Sequence of chain 1.A:
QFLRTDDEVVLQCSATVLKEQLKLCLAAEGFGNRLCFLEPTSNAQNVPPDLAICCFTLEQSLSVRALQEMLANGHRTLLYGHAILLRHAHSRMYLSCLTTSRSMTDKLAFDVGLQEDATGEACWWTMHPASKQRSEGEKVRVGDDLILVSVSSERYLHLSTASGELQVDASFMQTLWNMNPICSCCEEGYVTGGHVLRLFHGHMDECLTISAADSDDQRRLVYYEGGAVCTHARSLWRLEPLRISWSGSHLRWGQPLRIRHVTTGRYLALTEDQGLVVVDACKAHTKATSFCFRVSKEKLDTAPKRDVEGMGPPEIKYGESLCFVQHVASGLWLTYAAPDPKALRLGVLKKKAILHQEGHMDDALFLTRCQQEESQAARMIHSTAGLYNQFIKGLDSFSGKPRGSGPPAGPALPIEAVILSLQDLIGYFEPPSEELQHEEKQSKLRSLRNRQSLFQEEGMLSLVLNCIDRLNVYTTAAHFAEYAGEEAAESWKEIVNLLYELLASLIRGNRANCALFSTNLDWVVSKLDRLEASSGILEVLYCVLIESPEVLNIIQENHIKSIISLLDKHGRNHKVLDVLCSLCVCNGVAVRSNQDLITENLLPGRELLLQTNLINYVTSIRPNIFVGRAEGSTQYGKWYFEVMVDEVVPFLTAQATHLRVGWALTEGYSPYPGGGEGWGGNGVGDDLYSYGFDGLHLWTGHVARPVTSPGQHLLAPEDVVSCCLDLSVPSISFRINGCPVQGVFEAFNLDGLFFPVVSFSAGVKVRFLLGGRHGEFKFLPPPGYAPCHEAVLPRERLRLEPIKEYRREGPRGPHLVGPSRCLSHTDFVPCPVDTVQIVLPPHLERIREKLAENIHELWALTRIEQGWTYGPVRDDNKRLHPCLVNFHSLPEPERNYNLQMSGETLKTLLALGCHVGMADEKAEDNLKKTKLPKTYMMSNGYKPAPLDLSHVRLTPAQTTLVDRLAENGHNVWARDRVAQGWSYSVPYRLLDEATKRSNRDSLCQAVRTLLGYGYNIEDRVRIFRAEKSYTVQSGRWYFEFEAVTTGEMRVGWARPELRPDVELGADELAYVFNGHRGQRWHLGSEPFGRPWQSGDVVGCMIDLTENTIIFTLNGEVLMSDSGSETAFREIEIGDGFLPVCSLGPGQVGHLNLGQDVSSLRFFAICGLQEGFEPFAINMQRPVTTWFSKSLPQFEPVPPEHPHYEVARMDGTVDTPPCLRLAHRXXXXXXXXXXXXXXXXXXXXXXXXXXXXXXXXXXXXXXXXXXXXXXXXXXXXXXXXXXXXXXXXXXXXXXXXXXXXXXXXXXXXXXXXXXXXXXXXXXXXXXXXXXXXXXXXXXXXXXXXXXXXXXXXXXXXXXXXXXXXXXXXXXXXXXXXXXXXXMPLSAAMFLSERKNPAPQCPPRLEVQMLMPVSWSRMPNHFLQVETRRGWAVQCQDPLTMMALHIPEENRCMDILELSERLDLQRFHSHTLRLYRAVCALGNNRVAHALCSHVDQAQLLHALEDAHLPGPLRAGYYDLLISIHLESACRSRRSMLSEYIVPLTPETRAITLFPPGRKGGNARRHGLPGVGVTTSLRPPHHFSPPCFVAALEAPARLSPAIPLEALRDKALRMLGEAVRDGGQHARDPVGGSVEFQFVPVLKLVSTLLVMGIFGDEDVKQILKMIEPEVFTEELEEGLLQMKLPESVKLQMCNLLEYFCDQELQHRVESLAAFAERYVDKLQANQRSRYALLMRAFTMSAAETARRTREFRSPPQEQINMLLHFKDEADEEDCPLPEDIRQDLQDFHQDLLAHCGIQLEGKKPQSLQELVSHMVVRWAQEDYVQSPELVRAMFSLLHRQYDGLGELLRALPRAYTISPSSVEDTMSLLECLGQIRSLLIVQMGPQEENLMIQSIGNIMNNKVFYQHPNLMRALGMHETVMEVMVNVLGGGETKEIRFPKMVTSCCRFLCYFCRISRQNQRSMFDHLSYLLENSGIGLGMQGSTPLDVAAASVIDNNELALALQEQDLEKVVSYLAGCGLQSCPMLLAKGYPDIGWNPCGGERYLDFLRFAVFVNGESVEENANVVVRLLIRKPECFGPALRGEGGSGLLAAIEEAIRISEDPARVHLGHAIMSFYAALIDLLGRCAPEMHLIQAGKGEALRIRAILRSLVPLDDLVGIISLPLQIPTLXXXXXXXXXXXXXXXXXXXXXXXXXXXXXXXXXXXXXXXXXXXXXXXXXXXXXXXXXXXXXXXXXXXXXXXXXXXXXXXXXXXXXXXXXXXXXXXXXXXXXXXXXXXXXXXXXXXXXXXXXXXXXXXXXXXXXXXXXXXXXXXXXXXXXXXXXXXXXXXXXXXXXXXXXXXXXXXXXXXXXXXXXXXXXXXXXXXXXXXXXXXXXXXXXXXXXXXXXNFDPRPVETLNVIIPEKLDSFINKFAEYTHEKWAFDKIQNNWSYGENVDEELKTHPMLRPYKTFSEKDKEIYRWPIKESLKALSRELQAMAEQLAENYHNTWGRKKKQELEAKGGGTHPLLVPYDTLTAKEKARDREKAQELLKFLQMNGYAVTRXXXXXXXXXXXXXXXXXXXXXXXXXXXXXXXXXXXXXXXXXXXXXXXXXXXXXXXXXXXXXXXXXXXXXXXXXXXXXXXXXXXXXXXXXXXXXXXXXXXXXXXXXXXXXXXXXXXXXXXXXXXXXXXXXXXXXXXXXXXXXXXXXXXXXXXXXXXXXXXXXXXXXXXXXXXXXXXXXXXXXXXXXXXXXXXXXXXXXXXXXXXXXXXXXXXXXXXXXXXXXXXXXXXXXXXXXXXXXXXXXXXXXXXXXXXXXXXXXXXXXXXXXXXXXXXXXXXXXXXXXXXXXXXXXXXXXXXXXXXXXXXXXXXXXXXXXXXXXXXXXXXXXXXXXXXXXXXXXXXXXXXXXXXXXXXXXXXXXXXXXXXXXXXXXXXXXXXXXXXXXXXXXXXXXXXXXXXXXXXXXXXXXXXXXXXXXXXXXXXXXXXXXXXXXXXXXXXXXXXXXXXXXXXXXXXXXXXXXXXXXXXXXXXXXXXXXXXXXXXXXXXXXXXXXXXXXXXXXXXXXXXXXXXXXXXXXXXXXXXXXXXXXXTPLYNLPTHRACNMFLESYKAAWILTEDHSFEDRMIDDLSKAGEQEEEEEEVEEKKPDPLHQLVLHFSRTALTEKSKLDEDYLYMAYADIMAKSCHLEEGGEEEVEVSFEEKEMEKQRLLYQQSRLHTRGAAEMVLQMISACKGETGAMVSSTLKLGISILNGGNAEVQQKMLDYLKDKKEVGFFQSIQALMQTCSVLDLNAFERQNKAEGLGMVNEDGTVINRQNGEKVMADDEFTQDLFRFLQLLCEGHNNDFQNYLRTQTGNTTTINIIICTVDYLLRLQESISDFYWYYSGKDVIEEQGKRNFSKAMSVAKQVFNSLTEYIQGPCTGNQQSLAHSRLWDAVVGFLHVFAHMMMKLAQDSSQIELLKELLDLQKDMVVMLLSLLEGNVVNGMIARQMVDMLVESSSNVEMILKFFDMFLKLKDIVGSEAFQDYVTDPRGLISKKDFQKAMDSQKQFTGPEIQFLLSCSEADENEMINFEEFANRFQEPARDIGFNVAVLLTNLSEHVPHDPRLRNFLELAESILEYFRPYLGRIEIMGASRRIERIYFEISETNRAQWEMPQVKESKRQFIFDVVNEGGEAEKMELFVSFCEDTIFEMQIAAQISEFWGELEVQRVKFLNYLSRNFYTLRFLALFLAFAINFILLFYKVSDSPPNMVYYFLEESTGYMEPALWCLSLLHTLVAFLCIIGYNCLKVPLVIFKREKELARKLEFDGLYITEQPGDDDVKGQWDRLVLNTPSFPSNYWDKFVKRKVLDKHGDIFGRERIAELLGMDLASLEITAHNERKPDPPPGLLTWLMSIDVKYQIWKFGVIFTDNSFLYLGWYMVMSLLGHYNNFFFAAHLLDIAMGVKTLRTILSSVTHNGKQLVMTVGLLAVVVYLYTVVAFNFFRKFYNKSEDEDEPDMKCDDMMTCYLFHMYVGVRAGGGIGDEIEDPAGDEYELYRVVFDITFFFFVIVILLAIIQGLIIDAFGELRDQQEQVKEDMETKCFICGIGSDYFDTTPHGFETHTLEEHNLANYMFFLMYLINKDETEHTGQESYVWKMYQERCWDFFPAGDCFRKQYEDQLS

The small molecule below binds the protein below.
Small molecule (SMILES): Nc1ncnc2c1ncn2[C@@H]1O[C@H](CO[P](=O)(O)O[P](=O)(O)CP(=O)(O)O)[C@@H](O)[C@H]1O

Binding-site contacts:
Ligand atom N7 contacts residue ASN4984 of chain 1.A at 4.0 Å.
Ligand atom N1 contacts residue THR4979 of chain 1.A at 2.9 Å.
Ligand atom N7 contacts residue THR4979 of chain 1.A at 4.5 Å.
Ligand atom N3 contacts residue THR4979 of chain 1.A at 3.9 Å.
Ligand atom O2A contacts residue ARG4215 of chain 1.A at 4.3 Å.
Ligand atom N6 contacts residue ASN4984 of chain 1.A at 3.8 Å.
Ligand atom C2 contacts residue PHE4975 of chain 1.A at 3.9 Å (hydrophobic).
Ligand atom O2' contacts residue MET4954 of chain 1.A at 3.0 Å (h-bond).
Ligand atom C5 contacts residue CYS4958 of chain 1.A at 4.4 Å (hydrophobic).
Ligand atom C5 contacts residue THR4979 of chain 1.A at 4.0 Å.
Ligand atom C4 contacts residue MET4954 of chain 1.A at 4.5 Å (hydrophobic).
Ligand atom N3 contacts residue MET4954 of chain 1.A at 4.0 Å.
Ligand atom N6 contacts residue HIS4983 of chain 1.A at 2.9 Å (h-bond).
Ligand atom C4 contacts residue THR4979 of chain 1.A at 4.3 Å.
Ligand atom C2' contacts residue MET4954 of chain 1.A at 4.4 Å (hydrophobic).
Ligand atom N3 contacts residue PHE4975 of chain 1.A at 4.4 Å.
Ligand atom C1' contacts residue MET4954 of chain 1.A at 3.8 Å (hydrophobic).
Ligand atom C8 contacts residue MET4954 of chain 1.A at 4.5 Å (hydrophobic).
Ligand atom N3 contacts residue CYS4958 of chain 1.A at 3.9 Å.
Ligand atom C2 contacts residue LYS4957 of chain 1.A at 3.8 Å.
Ligand atom N1 contacts residue CYS4958 of chain 1.A at 2.7 Å (h-bond).
Ligand atom C6 contacts residue LEU4985 of chain 1.A at 4.1 Å (hydrophobic).
Ligand atom C2 contacts residue THR4979 of chain 1.A at 3.1 Å.
Ligand atom O1B contacts residue ARG4215 of chain 1.A at 4.5 Å.
Ligand atom C6 contacts residue THR4979 of chain 1.A at 3.5 Å.
Ligand atom N3 contacts residue LYS4957 of chain 1.A at 4.2 Å.
Ligand atom N9 contacts residue MET4954 of chain 1.A at 4.0 Å.
Ligand atom N7 contacts residue LEU4985 of chain 1.A at 3.3 Å.
Ligand atom N6 contacts residue CYS4958 of chain 1.A at 4.0 Å.
Ligand atom O2' contacts residue GLU4955 of chain 1.A at 3.8 Å.
Ligand atom C8 contacts residue LEU4985 of chain 1.A at 4.0 Å (hydrophobic).
Ligand atom C2 contacts residue CYS4958 of chain 1.A at 2.9 Å (hydrophobic).
Ligand atom C4 contacts residue CYS4958 of chain 1.A at 4.5 Å (hydrophobic).
Ligand atom N6 contacts residue THR4979 of chain 1.A at 3.9 Å.
Ligand atom C6 contacts residue CYS4958 of chain 1.A at 3.5 Å (hydrophobic).
Ligand atom C6 contacts residue HIS4983 of chain 1.A at 4.2 Å.
Ligand atom C5 contacts residue LEU4985 of chain 1.A at 3.7 Å (hydrophobic).
Ligand atom O4' contacts residue MET4954 of chain 1.A at 4.3 Å.
Ligand atom N6 contacts residue LEU4985 of chain 1.A at 4.1 Å.